The protein below binds the small molecule below.
Small molecule (SMILES): CC(=O)N[C@@H]1[C@@H](O)[C@H](O)[C@@H](CO)O[C@H]1O

Binding-site contacts:
Ligand atom C5 contacts residue LEU522 of chain 1.A at 3.5 Å (hydrophobic).
Ligand atom O7 contacts residue ASN524 of chain 1.A at 2.9 Å (h-bond).
Ligand atom O5 contacts residue ASN524 of chain 1.A at 2.5 Å (h-bond).
Ligand atom O5 contacts residue LEU522 of chain 1.A at 4.3 Å.
Ligand atom C3 contacts residue LEU522 of chain 1.A at 4.5 Å (hydrophobic).
Ligand atom C7 contacts residue GLU525 of chain 1.A at 4.2 Å.
Ligand atom C2 contacts residue ASN524 of chain 1.A at 2.6 Å.
Ligand atom N2 contacts residue ASN524 of chain 1.A at 2.9 Å (h-bond).
Ligand atom C5 contacts residue ASN524 of chain 1.A at 3.7 Å.
Ligand atom C7 contacts residue ASN524 of chain 1.A at 2.9 Å.
Ligand atom C4 contacts residue ASN524 of chain 1.A at 4.3 Å.
Ligand atom N2 contacts residue GLU525 of chain 1.A at 3.9 Å.
Ligand atom C1 contacts residue ASN524 of chain 1.A at 1.5 Å.
Ligand atom C4 contacts residue LEU522 of chain 1.A at 4.2 Å (hydrophobic).
Ligand atom C3 contacts residue ASN524 of chain 1.A at 3.9 Å.
Ligand atom C6 contacts residue LEU522 of chain 1.A at 4.3 Å (hydrophobic).
Ligand atom C8 contacts residue GLU525 of chain 1.A at 3.4 Å.
Ligand atom O6 contacts residue LEU522 of chain 1.A at 3.9 Å.
Ligand atom C8 contacts residue ASN524 of chain 1.A at 3.6 Å.
Ligand atom O4 contacts residue LEU522 of chain 1.A at 3.8 Å.

Sequence of chain 1.A:
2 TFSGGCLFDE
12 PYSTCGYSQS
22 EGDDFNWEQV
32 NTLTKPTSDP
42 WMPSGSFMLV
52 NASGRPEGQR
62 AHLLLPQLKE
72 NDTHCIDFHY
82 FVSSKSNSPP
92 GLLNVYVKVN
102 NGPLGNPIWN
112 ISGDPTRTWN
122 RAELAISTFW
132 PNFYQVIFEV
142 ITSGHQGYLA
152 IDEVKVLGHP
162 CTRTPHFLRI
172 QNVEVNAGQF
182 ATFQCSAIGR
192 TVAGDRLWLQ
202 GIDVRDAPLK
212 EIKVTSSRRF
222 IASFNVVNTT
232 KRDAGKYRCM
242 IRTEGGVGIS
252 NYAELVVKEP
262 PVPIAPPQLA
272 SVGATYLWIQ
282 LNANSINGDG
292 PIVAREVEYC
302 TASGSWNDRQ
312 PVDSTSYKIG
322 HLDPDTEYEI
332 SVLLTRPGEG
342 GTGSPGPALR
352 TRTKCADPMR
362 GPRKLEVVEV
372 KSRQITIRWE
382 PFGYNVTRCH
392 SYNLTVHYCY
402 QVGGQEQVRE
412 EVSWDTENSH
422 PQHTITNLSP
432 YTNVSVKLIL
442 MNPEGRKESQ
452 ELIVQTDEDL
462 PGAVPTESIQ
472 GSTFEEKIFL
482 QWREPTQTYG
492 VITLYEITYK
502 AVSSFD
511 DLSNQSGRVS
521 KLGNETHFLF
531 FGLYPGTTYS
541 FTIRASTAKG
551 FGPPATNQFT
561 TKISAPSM